Sequence of chain 1.C:
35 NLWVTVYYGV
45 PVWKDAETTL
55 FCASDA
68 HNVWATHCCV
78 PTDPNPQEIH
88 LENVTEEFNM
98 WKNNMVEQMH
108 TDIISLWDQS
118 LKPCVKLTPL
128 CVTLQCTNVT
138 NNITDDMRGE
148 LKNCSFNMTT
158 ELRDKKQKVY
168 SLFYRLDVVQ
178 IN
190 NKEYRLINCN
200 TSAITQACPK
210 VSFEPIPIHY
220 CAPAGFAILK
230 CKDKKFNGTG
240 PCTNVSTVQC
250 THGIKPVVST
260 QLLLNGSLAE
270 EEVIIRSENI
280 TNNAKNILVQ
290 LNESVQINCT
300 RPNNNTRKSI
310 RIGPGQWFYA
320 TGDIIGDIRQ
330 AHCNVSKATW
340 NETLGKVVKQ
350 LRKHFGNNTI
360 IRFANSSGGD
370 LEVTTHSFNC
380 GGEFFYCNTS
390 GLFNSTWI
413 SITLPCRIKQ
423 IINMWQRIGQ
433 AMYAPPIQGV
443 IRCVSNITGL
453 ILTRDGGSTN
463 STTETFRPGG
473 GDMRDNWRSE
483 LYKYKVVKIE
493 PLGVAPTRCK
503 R

Binding-site contacts:
Ligand atom C2 contacts residue ASN448 of chain 1.C at 2.5 Å.
Ligand atom N2 contacts residue ASN448 of chain 1.C at 2.9 Å (h-bond).
Ligand atom C6 contacts residue SER293 of chain 1.C at 4.0 Å.
Ligand atom C8 contacts residue ASN264 of chain 1.C at 3.9 Å.
Ligand atom C4 contacts residue ASN448 of chain 1.C at 4.3 Å.
Ligand atom C5 contacts residue SER293 of chain 1.C at 4.0 Å.
Ligand atom C5 contacts residue ASN448 of chain 1.C at 3.8 Å.
Ligand atom O5 contacts residue ASN448 of chain 1.C at 2.4 Å (h-bond).
Ligand atom C1 contacts residue SER293 of chain 1.C at 3.6 Å.
Ligand atom O6 contacts residue SER293 of chain 1.C at 3.4 Å (h-bond).
Ligand atom C8 contacts residue ASN448 of chain 1.C at 3.9 Å.
Ligand atom C3 contacts residue ASN448 of chain 1.C at 3.9 Å.
Ligand atom C8 contacts residue NAG1 of chain 1.K at 3.2 Å.
Ligand atom C7 contacts residue ASN448 of chain 1.C at 3.4 Å.
Ligand atom C1 contacts residue ASN448 of chain 1.C at 1.5 Å.
Ligand atom O5 contacts residue SER293 of chain 1.C at 3.0 Å (h-bond).
Ligand atom O7 contacts residue ASN448 of chain 1.C at 3.5 Å (h-bond).

This protein binds this small molecule.
Small molecule (SMILES): CC(=O)N[C@@H]1[C@@H](O)[C@H](O)[C@@H](CO)O[C@H]1O